Sequence of chain 1.D:
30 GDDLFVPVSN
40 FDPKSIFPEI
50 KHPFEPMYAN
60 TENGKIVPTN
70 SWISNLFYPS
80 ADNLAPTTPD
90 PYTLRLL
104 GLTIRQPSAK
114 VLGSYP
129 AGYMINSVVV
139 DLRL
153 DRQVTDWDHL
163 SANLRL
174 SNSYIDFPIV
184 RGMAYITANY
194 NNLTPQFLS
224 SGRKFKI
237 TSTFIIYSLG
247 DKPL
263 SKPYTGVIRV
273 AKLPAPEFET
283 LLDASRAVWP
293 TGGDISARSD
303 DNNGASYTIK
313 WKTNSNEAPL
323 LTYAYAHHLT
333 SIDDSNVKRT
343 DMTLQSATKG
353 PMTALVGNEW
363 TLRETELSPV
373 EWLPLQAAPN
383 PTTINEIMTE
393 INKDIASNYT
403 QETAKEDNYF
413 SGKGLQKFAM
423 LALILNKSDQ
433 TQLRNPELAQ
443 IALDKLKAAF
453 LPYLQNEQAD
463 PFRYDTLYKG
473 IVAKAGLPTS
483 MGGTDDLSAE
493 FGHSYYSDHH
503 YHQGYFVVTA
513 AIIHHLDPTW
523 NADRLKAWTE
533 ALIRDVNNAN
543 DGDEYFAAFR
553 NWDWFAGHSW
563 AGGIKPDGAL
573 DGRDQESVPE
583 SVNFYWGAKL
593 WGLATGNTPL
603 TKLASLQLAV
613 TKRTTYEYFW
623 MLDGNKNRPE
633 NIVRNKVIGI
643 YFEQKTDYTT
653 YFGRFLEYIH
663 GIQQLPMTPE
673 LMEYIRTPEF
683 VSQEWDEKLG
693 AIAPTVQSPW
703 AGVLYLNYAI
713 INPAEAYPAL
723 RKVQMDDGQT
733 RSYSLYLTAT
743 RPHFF

This protein binds this small molecule.
Small molecule (SMILES): OC[C@H]1O[C@@H](O[C@@H]2[C@@H](O)[C@H](O[C@@H]3[C@@H](O)[C@H](O[C@@H]4[C@@H](O)[C@H](O)O[C@H](CO)[C@H]4O)O[C@H](CO)[C@H]3O)O[C@H](CO)[C@H]2O)[C@H](O)[C@@H](O)[C@@H]1O

Binding-site contacts:
Ligand atom O5 contacts residue BGC2 of chain 1.R at 3.5 Å.
Ligand atom C3 contacts residue BGC2 of chain 1.R at 3.8 Å.
Ligand atom O2 contacts residue BGC2 of chain 1.R at 3.9 Å.
Ligand atom C1 contacts residue BGC1 of chain 1.R at 3.6 Å.
Ligand atom C6 contacts residue GLY655 of chain 1.D at 3.5 Å.
Ligand atom C4 contacts residue GLY655 of chain 1.D at 3.7 Å.
Ligand atom O6 contacts residue ASP649 of chain 1.D at 1.5 Å (salt-bridge).
Ligand atom O6 contacts residue ARG656 of chain 1.D at 3.2 Å (salt-bridge).
Ligand atom O3 contacts residue THR652 of chain 1.D at 3.9 Å.
Ligand atom O2 contacts residue TYR653 of chain 1.D at 3.2 Å (h-bond).
Ligand atom C5 contacts residue BGC1 of chain 1.R at 3.8 Å.
Ligand atom C6 contacts residue ASP649 of chain 1.D at 2.9 Å.
Ligand atom O6 contacts residue GLY655 of chain 1.D at 3.0 Å (h-bond).
Ligand atom C4 contacts residue BGC2 of chain 1.R at 3.9 Å.
Ligand atom O4 contacts residue GLY655 of chain 1.D at 3.8 Å.
Ligand atom O6 contacts residue THR651 of chain 1.D at 3.4 Å (h-bond).
Ligand atom O6 contacts residue BGC1 of chain 1.R at 3.8 Å.
Ligand atom O6 contacts residue THR652 of chain 1.D at 2.6 Å (h-bond).
Ligand atom O4 contacts residue THR652 of chain 1.D at 3.3 Å (h-bond).
Ligand atom C2 contacts residue TYR653 of chain 1.D at 3.7 Å (hydrophobic).
Ligand atom O6 contacts residue ASP573 of chain 1.D at 2.3 Å (salt-bridge).
Ligand atom O6 contacts residue BGC3 of chain 1.R at 3.6 Å.
Ligand atom O3 contacts residue TYR653 of chain 1.D at 3.6 Å.
Ligand atom C6 contacts residue ARG656 of chain 1.D at 3.6 Å.
Ligand atom O4 contacts residue LYS647 of chain 1.D at 2.8 Å (salt-bridge).
Ligand atom O6 contacts residue LYS647 of chain 1.D at 3.5 Å (salt-bridge).
Ligand atom O4 contacts residue BGC3 of chain 1.R at 3.6 Å.
Ligand atom O5 contacts residue THR652 of chain 1.D at 3.2 Å (h-bond).
Ligand atom C3 contacts residue BGC1 of chain 1.R at 3.5 Å.
Ligand atom C6 contacts residue LYS647 of chain 1.D at 3.9 Å.
Ligand atom O4 contacts residue BGC1 of chain 1.R at 3.8 Å.
Ligand atom C1 contacts residue BGC2 of chain 1.R at 3.8 Å.
Ligand atom O4 contacts residue THR651 of chain 1.D at 3.7 Å.
Ligand atom C5 contacts residue BGC3 of chain 1.R at 3.7 Å.
Ligand atom O4 contacts residue BGC2 of chain 1.R at 2.7 Å.
Ligand atom C5 contacts residue ASP649 of chain 1.D at 4.0 Å.
Ligand atom C5 contacts residue BGC2 of chain 1.R at 3.6 Å.
Ligand atom C6 contacts residue ASP573 of chain 1.D at 3.6 Å.
Ligand atom C6 contacts residue BGC3 of chain 1.R at 3.7 Å.
Ligand atom C6 contacts residue THR652 of chain 1.D at 3.8 Å.